Sequence of chain 11.A:
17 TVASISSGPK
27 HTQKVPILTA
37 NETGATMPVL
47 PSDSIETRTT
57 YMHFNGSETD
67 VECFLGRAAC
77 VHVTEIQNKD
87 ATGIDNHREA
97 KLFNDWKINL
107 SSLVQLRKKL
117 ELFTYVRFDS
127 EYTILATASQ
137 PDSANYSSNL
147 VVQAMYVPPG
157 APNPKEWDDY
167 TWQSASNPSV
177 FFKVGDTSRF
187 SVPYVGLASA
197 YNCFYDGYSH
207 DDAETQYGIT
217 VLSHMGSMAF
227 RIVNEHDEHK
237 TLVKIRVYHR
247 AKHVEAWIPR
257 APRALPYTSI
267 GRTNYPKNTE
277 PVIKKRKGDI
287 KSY

Sequence of chain 11.C:
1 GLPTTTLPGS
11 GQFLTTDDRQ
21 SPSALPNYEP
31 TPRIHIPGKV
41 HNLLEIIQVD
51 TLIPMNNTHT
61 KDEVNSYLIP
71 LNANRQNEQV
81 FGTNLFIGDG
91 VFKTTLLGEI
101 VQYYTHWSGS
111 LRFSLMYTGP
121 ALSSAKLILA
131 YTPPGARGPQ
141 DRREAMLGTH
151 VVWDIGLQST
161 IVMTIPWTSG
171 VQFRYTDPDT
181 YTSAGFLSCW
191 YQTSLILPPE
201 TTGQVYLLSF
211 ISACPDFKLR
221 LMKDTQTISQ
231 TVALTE

Binding-site contacts:
Ligand atom C3C contacts residue TYR128 of chain 11.A at 3.4 Å (hydrophobic).
Ligand atom C5B contacts residue TYR128 of chain 11.A at 4.0 Å (hydrophobic).
Ligand atom C5A contacts residue ALA150 of chain 11.A at 3.6 Å (hydrophobic).
Ligand atom C1C contacts residue TYR128 of chain 11.A at 3.7 Å (hydrophobic).
Ligand atom C6B contacts residue TYR128 of chain 11.A at 3.3 Å (hydrophobic).
Ligand atom C4 contacts residue LEU106 of chain 11.A at 3.9 Å (hydrophobic).
Ligand atom O1B contacts residue TYR128 of chain 11.A at 3.4 Å (h-bond).
Ligand atom N3A contacts residue PHE186 of chain 11.A at 4.0 Å.
Ligand atom C1B contacts residue VAL188 of chain 11.A at 3.8 Å (hydrophobic).
Ligand atom C2A contacts residue PHE186 of chain 11.A at 3.3 Å (hydrophobic).
Ligand atom C6B contacts residue ILE104 of chain 11.A at 3.6 Å (hydrophobic).
Ligand atom O1A contacts residue PHE186 of chain 11.A at 3.0 Å.
Ligand atom O1 contacts residue LEU106 of chain 11.A at 3.8 Å.
Ligand atom C5B contacts residue PHE186 of chain 11.A at 3.9 Å (hydrophobic).
Ligand atom C4C contacts residue VAL191 of chain 11.A at 3.0 Å (hydrophobic).
Ligand atom C4 contacts residue TYR197 of chain 11.A at 3.8 Å (hydrophobic).
Ligand atom C2C contacts residue TYR197 of chain 11.A at 3.7 Å (hydrophobic).
Ligand atom C5 contacts residue LEU106 of chain 11.A at 3.8 Å (hydrophobic).
Ligand atom C2C contacts residue MET221 of chain 11.A at 3.8 Å (hydrophobic).
Ligand atom C1B contacts residue TYR128 of chain 11.A at 3.6 Å (hydrophobic).
Ligand atom C4B contacts residue TYR152 of chain 11.A at 3.8 Å (hydrophobic).
Ligand atom O1 contacts residue MET221 of chain 11.A at 3.8 Å.
Ligand atom C4A contacts residue PRO174 of chain 11.A at 3.1 Å (hydrophobic).
Ligand atom N3A contacts residue PRO174 of chain 11.A at 3.7 Å.
Ligand atom N3A contacts residue TYR152 of chain 11.A at 3.5 Å.
Ligand atom C2B contacts residue VAL188 of chain 11.A at 3.5 Å (hydrophobic).
Ligand atom C1B contacts residue ILE104 of chain 11.A at 4.0 Å (hydrophobic).
Ligand atom C5B contacts residue MET224 of chain 11.A at 3.9 Å (hydrophobic).
Ligand atom C4C contacts residue VAL188 of chain 11.A at 3.7 Å (hydrophobic).
Ligand atom C5A contacts residue VAL176 of chain 11.A at 3.6 Å (hydrophobic).
Ligand atom C5A contacts residue PHE186 of chain 11.A at 3.5 Å (hydrophobic).
Ligand atom C3B contacts residue TYR152 of chain 11.A at 3.7 Å (hydrophobic).
Ligand atom O1B contacts residue ILE104 of chain 11.A at 3.9 Å.
Ligand atom C5C contacts residue VAL191 of chain 11.A at 3.8 Å (hydrophobic).
Ligand atom N3A contacts residue ALA24 of chain 11.C at 3.8 Å.
Ligand atom C4B contacts residue PHE186 of chain 11.A at 3.6 Å (hydrophobic).
Ligand atom N2 contacts residue LEU106 of chain 11.A at 3.8 Å.
Ligand atom C1C contacts residue LEU106 of chain 11.A at 3.8 Å (hydrophobic).
Ligand atom C2A contacts residue TYR152 of chain 11.A at 3.6 Å (hydrophobic).
Ligand atom C3B contacts residue VAL188 of chain 11.A at 3.8 Å (hydrophobic).

The small molecule below binds the protein below.
Small molecule (SMILES): Cc1cc(CCCCCOc2ccc(C3=NCCO3)cc2)on1